Sequence of chain 1.A:
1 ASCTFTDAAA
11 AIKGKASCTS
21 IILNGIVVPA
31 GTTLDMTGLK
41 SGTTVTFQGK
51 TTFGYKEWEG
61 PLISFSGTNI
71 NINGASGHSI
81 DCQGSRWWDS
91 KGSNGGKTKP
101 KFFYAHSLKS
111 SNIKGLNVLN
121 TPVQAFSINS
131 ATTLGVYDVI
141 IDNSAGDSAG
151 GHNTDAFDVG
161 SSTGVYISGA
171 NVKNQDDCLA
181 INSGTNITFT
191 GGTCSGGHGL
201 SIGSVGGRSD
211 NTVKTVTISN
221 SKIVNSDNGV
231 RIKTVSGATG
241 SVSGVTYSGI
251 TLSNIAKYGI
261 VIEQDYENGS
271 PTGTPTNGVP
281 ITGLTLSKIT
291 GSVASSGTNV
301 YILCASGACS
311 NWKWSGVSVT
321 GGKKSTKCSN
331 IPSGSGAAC

Binding-site contacts:
Ligand atom C8 contacts residue TYR137 of chain 1.A at 3.5 Å (hydrophobic).
Ligand atom C7 contacts residue TYR137 of chain 1.A at 4.5 Å (hydrophobic).
Ligand atom O6 contacts residue THR133 of chain 1.A at 3.6 Å.
Ligand atom C6 contacts residue THR133 of chain 1.A at 4.4 Å.
Ligand atom O5 contacts residue THR133 of chain 1.A at 4.1 Å.
Ligand atom N2 contacts residue ASN186 of chain 1.A at 2.8 Å (h-bond).
Ligand atom C5 contacts residue THR133 of chain 1.A at 3.9 Å.
Ligand atom O6 contacts residue LEU134 of chain 1.A at 4.4 Å.
Ligand atom C1 contacts residue ASN186 of chain 1.A at 1.4 Å.
Ligand atom O5 contacts residue ASN186 of chain 1.A at 2.4 Å (h-bond).
Ligand atom N2 contacts residue TYR137 of chain 1.A at 4.5 Å.
Ligand atom O7 contacts residue ASN186 of chain 1.A at 4.0 Å.
Ligand atom C1 contacts residue GLY164 of chain 1.A at 3.9 Å.
Ligand atom C8 contacts residue TYR166 of chain 1.A at 3.7 Å (hydrophobic).
Ligand atom O5 contacts residue GLY164 of chain 1.A at 3.3 Å.
Ligand atom C4 contacts residue ASN186 of chain 1.A at 4.2 Å.
Ligand atom C3 contacts residue ASN186 of chain 1.A at 3.8 Å.
Ligand atom O6 contacts residue GLY164 of chain 1.A at 2.6 Å (h-bond).
Ligand atom C7 contacts residue ASN186 of chain 1.A at 3.6 Å.
Ligand atom C5 contacts residue GLY164 of chain 1.A at 4.3 Å.
Ligand atom O6 contacts residue TYR166 of chain 1.A at 4.0 Å.
Ligand atom C2 contacts residue ASN186 of chain 1.A at 2.4 Å.
Ligand atom C1 contacts residue THR133 of chain 1.A at 4.2 Å.
Ligand atom C5 contacts residue ASN186 of chain 1.A at 3.6 Å.
Ligand atom C6 contacts residue GLY164 of chain 1.A at 3.5 Å.
Ligand atom O6 contacts residue ASN69 of chain 1.A at 3.6 Å (h-bond).
Ligand atom C6 contacts residue TYR166 of chain 1.A at 3.5 Å (hydrophobic).

This small molecule binds to this protein.
Small molecule (SMILES): CC(=O)N[C@H]1[C@H](O[C@H]2[C@H](O)[C@@H](NC(C)=O)CO[C@@H]2CO)O[C@H](CO)[C@@H](O[C@@H]2O[C@H](CO[C@H]3O[C@H](CO[C@H]4O[C@H](CO)[C@@H](O)[C@H](O)[C@@H]4O)[C@@H](O)[C@H](O)[C@@H]3O)[C@@H](O)[C@H](O[C@H]3O[C@H](CO)[C@@H](O)[C@H](O)[C@@H]3O)[C@@H]2O)[C@@H]1O